Binding-site contacts:
Ligand atom O4 contacts residue ASP161 of chain 39.E at 4.0 Å.
Ligand atom O6 contacts residue HIS148 of chain 39.E at 3.8 Å.
Ligand atom C1 contacts residue MET151 of chain 39.E at 4.2 Å (hydrophobic).
Ligand atom C3 contacts residue MET151 of chain 39.E at 4.0 Å (hydrophobic).
Ligand atom C5 contacts residue THR156 of chain 39.E at 3.8 Å.
Ligand atom N2 contacts residue ASN154 of chain 39.E at 2.9 Å (h-bond).
Ligand atom C4 contacts residue ASN154 of chain 39.E at 4.2 Å.
Ligand atom C5 contacts residue ASN154 of chain 39.E at 3.6 Å.
Ligand atom C4 contacts residue MET151 of chain 39.E at 3.9 Å (hydrophobic).
Ligand atom C1 contacts residue GLY150 of chain 39.E at 4.0 Å.
Ligand atom C1 contacts residue THR156 of chain 39.E at 4.0 Å.
Ligand atom C2 contacts residue GLY150 of chain 39.E at 3.7 Å.
Ligand atom C4 contacts residue ASP161 of chain 39.E at 4.0 Å.
Ligand atom C5 contacts residue ASP161 of chain 39.E at 4.5 Å.
Ligand atom C8 contacts residue GLY150 of chain 39.E at 3.7 Å.
Ligand atom O5 contacts residue MET151 of chain 39.E at 3.9 Å.
Ligand atom C7 contacts residue ASN154 of chain 39.E at 3.7 Å.
Ligand atom O6 contacts residue MET151 of chain 39.E at 4.3 Å.
Ligand atom C7 contacts residue GLY150 of chain 39.E at 3.0 Å.
Ligand atom O6 contacts residue THR156 of chain 39.E at 4.4 Å.
Ligand atom N2 contacts residue GLY150 of chain 39.E at 3.4 Å (h-bond).
Ligand atom C6 contacts residue ASP161 of chain 39.E at 3.6 Å.
Ligand atom O7 contacts residue HIS148 of chain 39.E at 3.6 Å (h-bond).
Ligand atom C6 contacts residue THR156 of chain 39.E at 3.6 Å.
Ligand atom O5 contacts residue THR156 of chain 39.E at 3.8 Å.
Ligand atom O5 contacts residue THR156 of chain 39.E at 3.8 Å.
Ligand atom C6 contacts residue THR156 of chain 39.E at 3.9 Å.
Ligand atom O5 contacts residue ASN157 of chain 39.E at 4.0 Å.
Ligand atom C6 contacts residue ASN157 of chain 39.E at 3.3 Å.
Ligand atom C5 contacts residue MET151 of chain 39.E at 3.9 Å (hydrophobic).
Ligand atom C8 contacts residue ASN157 of chain 39.E at 3.6 Å.
Ligand atom C5 contacts residue THR156 of chain 39.E at 3.9 Å.
Ligand atom C1 contacts residue ASN154 of chain 39.E at 1.4 Å.
Ligand atom C2 contacts residue ASN154 of chain 39.E at 2.4 Å.
Ligand atom C3 contacts residue ASN154 of chain 39.E at 3.8 Å.
Ligand atom O5 contacts residue ASN154 of chain 39.E at 2.3 Å (h-bond).
Ligand atom O7 contacts residue ASN154 of chain 39.E at 4.2 Å.
Ligand atom O7 contacts residue GLY150 of chain 39.E at 2.9 Å (h-bond).
Ligand atom C2 contacts residue MET151 of chain 39.E at 4.2 Å (hydrophobic).

This small molecule binds to this protein.
Small molecule (SMILES): CC(=O)N[C@H]1[C@H](O[C@H]2[C@H](O)[C@@H](NC(C)=O)CO[C@@H]2CO[C@@H]2O[C@@H](C)[C@@H](O)[C@@H](O)[C@@H]2O)O[C@H](CO)[C@@H](O)[C@@H]1O

Sequence of chain 39.E:
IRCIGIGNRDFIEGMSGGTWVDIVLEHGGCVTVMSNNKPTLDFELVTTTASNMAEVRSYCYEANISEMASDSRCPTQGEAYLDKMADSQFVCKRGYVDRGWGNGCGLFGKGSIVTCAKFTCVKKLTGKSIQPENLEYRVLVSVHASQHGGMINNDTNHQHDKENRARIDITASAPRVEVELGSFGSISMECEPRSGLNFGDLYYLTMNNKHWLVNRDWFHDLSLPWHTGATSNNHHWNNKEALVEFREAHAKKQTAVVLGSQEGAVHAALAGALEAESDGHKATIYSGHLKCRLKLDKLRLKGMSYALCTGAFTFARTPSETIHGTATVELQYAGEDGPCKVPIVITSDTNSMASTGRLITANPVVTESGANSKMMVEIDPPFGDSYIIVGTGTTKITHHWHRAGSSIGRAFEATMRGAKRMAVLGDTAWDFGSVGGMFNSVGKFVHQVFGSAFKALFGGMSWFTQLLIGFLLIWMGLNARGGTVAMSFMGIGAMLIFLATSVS